Binding-site contacts:
Ligand atom C10 contacts residue TRP303 of chain 1.B at 3.5 Å (hydrophobic).
Ligand atom C9 contacts residue GLY250 of chain 1.B at 3.3 Å.
Ligand atom PA contacts residue LYS164 of chain 1.A at 3.8 Å.
Ligand atom C8 contacts residue JAN1 of chain 1.F at 3.8 Å.
Ligand atom C15 contacts residue CYS254 of chain 1.B at 3.7 Å (hydrophobic).
Ligand atom O1B contacts residue LYS294 of chain 1.B at 2.8 Å (salt-bridge).
Ligand atom C8 contacts residue GLY250 of chain 1.B at 3.4 Å.
Ligand atom C7 contacts residue GLY250 of chain 1.B at 3.8 Å.
Ligand atom C7 contacts residue JAN1 of chain 1.F at 3.9 Å.
Ligand atom C15 contacts residue TYR205 of chain 1.B at 3.7 Å (hydrophobic).
Ligand atom O2B contacts residue LYS294 of chain 1.B at 3.8 Å.
Ligand atom C12 contacts residue CYS254 of chain 1.B at 3.7 Å (hydrophobic).
Ligand atom C13 contacts residue CYS254 of chain 1.B at 3.8 Å (hydrophobic).
Ligand atom PA contacts residue JAN1 of chain 1.F at 3.8 Å.
Ligand atom C4 contacts residue TYR166 of chain 1.A at 3.6 Å (hydrophobic).
Ligand atom O2B contacts residue HIS248 of chain 1.B at 2.9 Å (h-bond).
Ligand atom O3A contacts residue HIS248 of chain 1.B at 3.8 Å.
Ligand atom O1A contacts residue LYS164 of chain 1.A at 3.5 Å (salt-bridge).
Ligand atom PB contacts residue TYR300 of chain 1.B at 3.6 Å.
Ligand atom C5 contacts residue TYR166 of chain 1.A at 3.7 Å (hydrophobic).
Ligand atom C14 contacts residue ARG202 of chain 1.B at 3.7 Å.
Ligand atom O3A contacts residue JAN1 of chain 1.F at 3.7 Å.
Ligand atom C2 contacts residue JAN1 of chain 1.F at 3.6 Å.
Ligand atom C10 contacts residue TYR361 of chain 1.B at 3.5 Å (hydrophobic).
Ligand atom O1A contacts residue ARG291 of chain 1.B at 2.9 Å (salt-bridge).
Ligand atom O2B contacts residue ARG291 of chain 1.B at 2.8 Å (salt-bridge).
Ligand atom O2A contacts residue LYS164 of chain 1.A at 3.0 Å (salt-bridge).
Ligand atom C11 contacts residue JAN1 of chain 1.F at 3.7 Å.
Ligand atom C10 contacts residue JAN1 of chain 1.F at 3.7 Å.
Ligand atom O2B contacts residue TYR300 of chain 1.B at 3.9 Å.
Ligand atom C1 contacts residue JAN1 of chain 1.F at 3.9 Å.
Ligand atom PB contacts residue HIS248 of chain 1.B at 3.9 Å.
Ligand atom O1 contacts residue JAN1 of chain 1.F at 3.0 Å.
Ligand atom O2A contacts residue JAN1 of chain 1.F at 3.7 Å.
Ligand atom O3B contacts residue TYR300 of chain 1.B at 2.5 Å (h-bond).
Ligand atom C2 contacts residue HIS248 of chain 1.B at 3.5 Å.
Ligand atom C9 contacts residue TRP303 of chain 1.B at 3.9 Å (hydrophobic).
Ligand atom O1A contacts residue LYS294 of chain 1.B at 3.5 Å (salt-bridge).
Ligand atom C12 contacts residue TRP303 of chain 1.B at 3.5 Å (hydrophobic).
Ligand atom O3A contacts residue TYR300 of chain 1.B at 3.6 Å.

Sequence of chain 1.A:
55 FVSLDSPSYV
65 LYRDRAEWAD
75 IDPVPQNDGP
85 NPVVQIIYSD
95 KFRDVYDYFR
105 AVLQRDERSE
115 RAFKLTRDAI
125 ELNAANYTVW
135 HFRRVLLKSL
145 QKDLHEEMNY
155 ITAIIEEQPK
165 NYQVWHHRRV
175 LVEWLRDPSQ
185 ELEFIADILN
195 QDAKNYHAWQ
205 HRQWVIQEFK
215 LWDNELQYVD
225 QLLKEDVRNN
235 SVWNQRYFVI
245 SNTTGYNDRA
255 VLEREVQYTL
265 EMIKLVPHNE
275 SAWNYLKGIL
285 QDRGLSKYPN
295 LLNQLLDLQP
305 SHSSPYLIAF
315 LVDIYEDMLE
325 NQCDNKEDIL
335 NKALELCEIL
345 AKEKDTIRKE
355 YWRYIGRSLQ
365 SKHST

Sequence of chain 1.B:
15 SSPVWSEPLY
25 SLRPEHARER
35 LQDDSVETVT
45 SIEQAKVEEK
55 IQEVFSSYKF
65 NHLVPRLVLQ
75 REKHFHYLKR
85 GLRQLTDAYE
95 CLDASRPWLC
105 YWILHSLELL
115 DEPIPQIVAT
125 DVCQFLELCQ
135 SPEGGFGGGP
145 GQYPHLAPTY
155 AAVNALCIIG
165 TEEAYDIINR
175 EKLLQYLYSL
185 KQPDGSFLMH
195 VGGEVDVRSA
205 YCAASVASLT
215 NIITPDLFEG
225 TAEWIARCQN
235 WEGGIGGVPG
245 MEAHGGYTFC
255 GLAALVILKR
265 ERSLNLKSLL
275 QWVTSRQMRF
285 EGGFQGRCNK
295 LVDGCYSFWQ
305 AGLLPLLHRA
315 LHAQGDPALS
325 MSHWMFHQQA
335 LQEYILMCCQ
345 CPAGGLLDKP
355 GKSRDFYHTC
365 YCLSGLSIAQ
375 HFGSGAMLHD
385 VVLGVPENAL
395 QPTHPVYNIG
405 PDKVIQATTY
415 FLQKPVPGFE

The small molecule below binds the protein below.
Small molecule (SMILES): CC(C)=CCC/C(C)=C/CC/C(C)=C/CO[P](=O)(O)OP(=O)(O)O